The small molecule below binds the protein below.
Small molecule (SMILES): Oc1ccncc1

Sequence of chain 2.B:
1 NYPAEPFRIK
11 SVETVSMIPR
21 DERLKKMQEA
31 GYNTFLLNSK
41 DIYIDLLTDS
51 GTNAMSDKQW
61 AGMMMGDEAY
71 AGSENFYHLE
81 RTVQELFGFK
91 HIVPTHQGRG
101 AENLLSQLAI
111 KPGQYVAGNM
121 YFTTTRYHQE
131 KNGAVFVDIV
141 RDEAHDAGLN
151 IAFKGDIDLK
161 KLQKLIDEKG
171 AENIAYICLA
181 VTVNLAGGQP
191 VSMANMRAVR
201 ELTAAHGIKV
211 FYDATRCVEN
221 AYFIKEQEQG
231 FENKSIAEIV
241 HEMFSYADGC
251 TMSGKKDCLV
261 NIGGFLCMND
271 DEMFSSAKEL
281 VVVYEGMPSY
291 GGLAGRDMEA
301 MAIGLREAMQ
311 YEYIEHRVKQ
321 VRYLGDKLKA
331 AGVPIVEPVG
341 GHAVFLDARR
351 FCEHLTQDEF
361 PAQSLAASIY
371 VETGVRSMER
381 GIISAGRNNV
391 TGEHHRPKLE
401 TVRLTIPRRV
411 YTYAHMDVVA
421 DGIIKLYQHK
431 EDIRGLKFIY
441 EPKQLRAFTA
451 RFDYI

Binding-site contacts:
Ligand atom C3 contacts residue ARG322 of chain 2.B at 4.2 Å.
Ligand atom O contacts residue ARG322 of chain 2.B at 4.0 Å.
Ligand atom C4 contacts residue GLU226 of chain 2.B at 4.4 Å.
Ligand atom C1 contacts residue GLN227 of chain 2.B at 4.2 Å.
Ligand atom C contacts residue ARG322 of chain 2.B at 4.3 Å.
Ligand atom C3 contacts residue GLU226 of chain 2.B at 4.3 Å.
Ligand atom C2 contacts residue GLN227 of chain 2.B at 4.3 Å.
Ligand atom C contacts residue GLN227 of chain 2.B at 4.4 Å.
Ligand atom C4 contacts residue ARG322 of chain 2.B at 3.5 Å.